Binding-site contacts:
Ligand atom C8 contacts residue PHE1075 of chain 1.B at 4.2 Å (hydrophobic).
Ligand atom C8 contacts residue THR1076 of chain 1.B at 3.5 Å.
Ligand atom O7 contacts residue ASN1074 of chain 1.B at 3.3 Å.
Ligand atom C5 contacts residue ASN1074 of chain 1.B at 3.6 Å.
Ligand atom C8 contacts residue ASN1074 of chain 1.B at 4.2 Å.
Ligand atom C1 contacts residue ASN1074 of chain 1.B at 1.4 Å.
Ligand atom C3 contacts residue ASN1074 of chain 1.B at 3.8 Å.
Ligand atom C7 contacts residue ASN1074 of chain 1.B at 3.5 Å.
Ligand atom O5 contacts residue ASN1074 of chain 1.B at 2.3 Å (h-bond).
Ligand atom N2 contacts residue ASN1074 of chain 1.B at 3.0 Å (h-bond).
Ligand atom C4 contacts residue ASN1074 of chain 1.B at 4.2 Å.
Ligand atom C2 contacts residue ASN1074 of chain 1.B at 2.5 Å.

This small molecule binds to this protein.
Small molecule (SMILES): CC(=O)N[C@@H]1[C@@H](O)[C@H](O)[C@@H](CO)O[C@H]1O

Sequence of chain 1.B:
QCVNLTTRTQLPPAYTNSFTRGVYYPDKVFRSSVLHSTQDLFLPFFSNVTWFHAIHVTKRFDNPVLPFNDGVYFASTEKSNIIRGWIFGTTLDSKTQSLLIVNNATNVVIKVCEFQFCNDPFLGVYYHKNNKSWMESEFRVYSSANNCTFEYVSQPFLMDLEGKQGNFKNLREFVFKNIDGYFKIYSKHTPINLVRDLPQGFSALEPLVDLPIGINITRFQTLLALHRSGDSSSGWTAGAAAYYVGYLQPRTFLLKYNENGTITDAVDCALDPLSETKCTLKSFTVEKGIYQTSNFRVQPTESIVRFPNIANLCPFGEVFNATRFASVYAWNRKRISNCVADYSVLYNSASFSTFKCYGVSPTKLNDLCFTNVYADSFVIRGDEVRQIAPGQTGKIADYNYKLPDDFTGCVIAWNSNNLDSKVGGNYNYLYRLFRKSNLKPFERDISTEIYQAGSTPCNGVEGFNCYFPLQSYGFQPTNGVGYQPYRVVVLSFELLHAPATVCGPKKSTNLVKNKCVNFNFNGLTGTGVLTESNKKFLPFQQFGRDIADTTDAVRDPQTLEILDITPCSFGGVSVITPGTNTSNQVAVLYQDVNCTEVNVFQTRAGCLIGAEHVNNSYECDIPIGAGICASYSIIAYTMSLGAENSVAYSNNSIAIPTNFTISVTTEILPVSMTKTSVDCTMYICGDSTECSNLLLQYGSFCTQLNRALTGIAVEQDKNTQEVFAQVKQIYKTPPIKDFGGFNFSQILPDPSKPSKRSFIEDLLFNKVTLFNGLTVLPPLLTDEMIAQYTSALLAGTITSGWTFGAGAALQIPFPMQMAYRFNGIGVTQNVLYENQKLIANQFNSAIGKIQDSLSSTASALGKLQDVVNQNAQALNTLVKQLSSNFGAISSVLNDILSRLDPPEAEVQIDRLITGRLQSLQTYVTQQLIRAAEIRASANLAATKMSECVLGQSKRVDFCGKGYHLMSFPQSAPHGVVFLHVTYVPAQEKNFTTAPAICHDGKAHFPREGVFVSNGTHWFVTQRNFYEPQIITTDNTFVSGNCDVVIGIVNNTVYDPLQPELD